Sequence of chain 2.B:
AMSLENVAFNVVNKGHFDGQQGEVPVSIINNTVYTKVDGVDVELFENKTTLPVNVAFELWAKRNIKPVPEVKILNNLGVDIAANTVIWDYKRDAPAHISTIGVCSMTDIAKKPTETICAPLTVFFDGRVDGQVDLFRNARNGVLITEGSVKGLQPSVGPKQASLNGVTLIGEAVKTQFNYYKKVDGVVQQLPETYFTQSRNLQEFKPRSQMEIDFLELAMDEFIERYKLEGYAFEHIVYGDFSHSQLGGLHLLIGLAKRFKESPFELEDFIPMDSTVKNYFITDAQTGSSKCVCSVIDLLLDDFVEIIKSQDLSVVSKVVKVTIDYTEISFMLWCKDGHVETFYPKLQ

The protein below binds the small molecule below.
Small molecule (SMILES): CN(CCO)S(=O)(=O)c1ccc(N)cc1

Binding-site contacts:
Ligand atom C11 contacts residue LEU122 of chain 1.A at 4.2 Å (hydrophobic).
Ligand atom O07 contacts residue SER100 of chain 2.B at 3.2 Å (h-bond).
Ligand atom C10 contacts residue ILE110 of chain 1.A at 3.9 Å (hydrophobic).
Ligand atom C10 contacts residue SER100 of chain 1.A at 3.3 Å.
Ligand atom C12 contacts residue LEU122 of chain 1.A at 4.5 Å (hydrophobic).
Ligand atom O07 contacts residue ILE110 of chain 2.B at 3.9 Å.
Ligand atom C12 contacts residue SER100 of chain 1.A at 4.1 Å.
Ligand atom C04 contacts residue ILE118 of chain 1.A at 4.2 Å (hydrophobic).
Ligand atom O05 contacts residue ILE118 of chain 2.B at 3.6 Å.
Ligand atom O05 contacts residue ILE118 of chain 1.A at 3.6 Å (h-bond).
Ligand atom C04 contacts residue ILE118 of chain 2.B at 3.9 Å (hydrophobic).
Ligand atom C01 contacts residue ILE110 of chain 1.A at 4.1 Å (hydrophobic).
Ligand atom C09 contacts residue SER100 of chain 1.A at 4.2 Å.
Ligand atom C03 contacts residue ILE118 of chain 2.B at 4.4 Å (hydrophobic).
Ligand atom C11 contacts residue SER100 of chain 1.A at 3.3 Å.
Ligand atom O08 contacts residue ILE110 of chain 1.A at 4.2 Å.
Ligand atom C01 contacts residue ILE118 of chain 1.A at 3.7 Å (hydrophobic).
Ligand atom N13 contacts residue ASP81 of chain 1.A at 3.7 Å.
Ligand atom N13 contacts residue ILE99 of chain 1.A at 3.5 Å.
Ligand atom C14 contacts residue ILE99 of chain 1.A at 3.9 Å (hydrophobic).
Ligand atom C04 contacts residue LEU122 of chain 1.A at 4.3 Å (hydrophobic).
Ligand atom N13 contacts residue LEU122 of chain 1.A at 4.4 Å.
Ligand atom C12 contacts residue ILE99 of chain 1.A at 3.9 Å (hydrophobic).

Sequence of chain 1.A:
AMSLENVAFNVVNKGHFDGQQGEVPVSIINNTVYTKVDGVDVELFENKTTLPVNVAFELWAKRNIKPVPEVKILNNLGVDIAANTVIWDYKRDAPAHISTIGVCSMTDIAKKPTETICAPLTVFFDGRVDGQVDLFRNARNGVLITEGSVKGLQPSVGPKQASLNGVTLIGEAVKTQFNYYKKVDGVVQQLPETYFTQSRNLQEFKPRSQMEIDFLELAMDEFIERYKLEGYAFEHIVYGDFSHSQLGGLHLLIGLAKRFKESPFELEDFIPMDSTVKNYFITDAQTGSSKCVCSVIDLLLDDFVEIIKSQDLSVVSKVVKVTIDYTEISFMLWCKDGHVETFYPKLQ